A protein and the small-molecule ligand that binds it are described below.
Small molecule (SMILES): CC[C@H](C)[C@H](N)C(=O)N[C@@H](CO)C(=O)N[C@@H](CCC(=O)O)C(=O)N[C@H](C=O)C(C)C

Sequence of chain 39.E:
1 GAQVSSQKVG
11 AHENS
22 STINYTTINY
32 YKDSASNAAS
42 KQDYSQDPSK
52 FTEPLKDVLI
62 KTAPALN

Binding-site contacts:
Ligand atom CB contacts residue ALA2 of chain 39.E at 4.4 Å (hydrophobic).
Ligand atom CA contacts residue ALA2 of chain 39.E at 3.3 Å (hydrophobic).
Ligand atom OG contacts residue GLN3 of chain 39.E at 3.3 Å (h-bond).
Ligand atom OE2 contacts residue VAL4 of chain 39.E at 3.7 Å.
Ligand atom N contacts residue VAL4 of chain 39.E at 4.3 Å.
Ligand atom C contacts residue ALA2 of chain 39.E at 4.0 Å (hydrophobic).
Ligand atom O contacts residue ALA2 of chain 39.E at 4.0 Å.
Ligand atom O contacts residue VAL4 of chain 39.E at 3.2 Å (h-bond).
Ligand atom CB contacts residue GLN3 of chain 39.E at 3.7 Å.
Ligand atom C contacts residue VAL4 of chain 39.E at 4.0 Å (hydrophobic).
Ligand atom CB contacts residue VAL4 of chain 39.E at 4.4 Å (hydrophobic).
Ligand atom C contacts residue VAL4 of chain 39.E at 3.5 Å (hydrophobic).
Ligand atom CB contacts residue VAL4 of chain 39.E at 4.0 Å (hydrophobic).
Ligand atom CB contacts residue GLN3 of chain 39.E at 4.0 Å.
Ligand atom CA contacts residue ALA2 of chain 39.E at 3.9 Å (hydrophobic).
Ligand atom C contacts residue ALA2 of chain 39.E at 3.5 Å (hydrophobic).
Ligand atom CG contacts residue VAL4 of chain 39.E at 4.4 Å (hydrophobic).
Ligand atom CG2 contacts residue ALA2 of chain 39.E at 4.0 Å (hydrophobic).
Ligand atom CA contacts residue VAL4 of chain 39.E at 3.3 Å (hydrophobic).
Ligand atom C contacts residue GLN3 of chain 39.E at 3.9 Å.
Ligand atom CG2 contacts residue GLN3 of chain 39.E at 3.5 Å.
Ligand atom CG2 contacts residue VAL4 of chain 39.E at 3.4 Å (hydrophobic).
Ligand atom OE1 contacts residue ASN25 of chain 39.E at 4.2 Å.
Ligand atom CG2 contacts residue SER5 of chain 39.E at 3.4 Å.
Ligand atom CB contacts residue ALA2 of chain 39.E at 3.3 Å (hydrophobic).
Ligand atom OE1 contacts residue VAL4 of chain 39.E at 3.6 Å.
Ligand atom CG1 contacts residue GLN3 of chain 39.E at 3.3 Å.
Ligand atom O contacts residue VAL4 of chain 39.E at 4.4 Å.
Ligand atom N contacts residue GLN3 of chain 39.E at 4.5 Å.
Ligand atom O contacts residue GLN3 of chain 39.E at 2.9 Å (h-bond).
Ligand atom CG1 contacts residue ALA2 of chain 39.E at 4.5 Å (hydrophobic).
Ligand atom CD contacts residue VAL4 of chain 39.E at 3.6 Å (hydrophobic).
Ligand atom N contacts residue ALA2 of chain 39.E at 2.8 Å (h-bond).
Ligand atom N contacts residue VAL4 of chain 39.E at 3.1 Å (h-bond).
Ligand atom CA contacts residue GLN3 of chain 39.E at 4.5 Å.
Ligand atom CA contacts residue VAL4 of chain 39.E at 4.1 Å (hydrophobic).